Sequence of chain 1.A:
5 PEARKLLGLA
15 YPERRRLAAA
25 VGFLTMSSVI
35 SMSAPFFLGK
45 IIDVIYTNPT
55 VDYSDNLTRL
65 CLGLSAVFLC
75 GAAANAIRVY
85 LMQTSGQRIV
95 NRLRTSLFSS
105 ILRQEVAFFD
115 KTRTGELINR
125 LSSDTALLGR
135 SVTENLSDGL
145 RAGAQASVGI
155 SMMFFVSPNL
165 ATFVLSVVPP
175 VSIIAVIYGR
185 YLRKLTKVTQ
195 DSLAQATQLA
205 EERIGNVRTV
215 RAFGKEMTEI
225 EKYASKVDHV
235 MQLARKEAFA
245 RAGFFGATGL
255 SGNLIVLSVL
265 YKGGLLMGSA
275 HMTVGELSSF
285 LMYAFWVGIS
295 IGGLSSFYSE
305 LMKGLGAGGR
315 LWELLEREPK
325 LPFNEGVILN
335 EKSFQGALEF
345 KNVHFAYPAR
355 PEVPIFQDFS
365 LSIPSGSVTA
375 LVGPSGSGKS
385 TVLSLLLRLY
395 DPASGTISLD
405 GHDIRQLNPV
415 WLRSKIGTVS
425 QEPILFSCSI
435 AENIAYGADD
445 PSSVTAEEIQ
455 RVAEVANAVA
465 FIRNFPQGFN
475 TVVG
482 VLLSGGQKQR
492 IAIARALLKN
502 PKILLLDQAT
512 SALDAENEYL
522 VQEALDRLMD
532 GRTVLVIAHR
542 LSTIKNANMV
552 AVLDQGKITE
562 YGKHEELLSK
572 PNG

Binding-site contacts:
Ligand atom C10 contacts residue THR252 of chain 1.A at 3.7 Å.
Ligand atom C26 contacts residue ASN257 of chain 1.A at 3.8 Å.
Ligand atom C33 contacts residue GLY292 of chain 1.A at 3.7 Å.
Ligand atom C30 contacts residue VAL172 of chain 1.A at 4.1 Å (hydrophobic).
Ligand atom N6 contacts residue CLR1 of chain 1.B at 3.8 Å.
Ligand atom C18 contacts residue CLR1 of chain 1.B at 3.7 Å.
Ligand atom C19 contacts residue GLY253 of chain 1.A at 4.0 Å.
Ligand atom C15 contacts residue CLR1 of chain 1.B at 4.0 Å.
Ligand atom C15 contacts residue THR252 of chain 1.A at 3.5 Å.
Ligand atom C2 contacts residue THR252 of chain 1.A at 3.7 Å.
Ligand atom C12 contacts residue THR252 of chain 1.A at 4.1 Å.
Ligand atom N4 contacts residue CLR1 of chain 1.B at 3.5 Å.
Ligand atom C6 contacts residue CLR1 of chain 1.B at 3.9 Å.
Ligand atom C17 contacts residue CLR1 of chain 1.B at 3.4 Å.
Ligand atom N3 contacts residue CLR1 of chain 1.B at 4.1 Å.
Ligand atom C16 contacts residue THR252 of chain 1.A at 3.2 Å.
Ligand atom C30 contacts residue SER176 of chain 1.A at 3.9 Å.
Ligand atom C26 contacts residue GLY256 of chain 1.A at 3.8 Å.
Ligand atom CAA contacts residue GLY256 of chain 1.A at 4.0 Å.
Ligand atom OP1 contacts residue PHE249 of chain 1.A at 3.6 Å.
Ligand atom NAA contacts residue THR252 of chain 1.A at 3.3 Å (h-bond).
Ligand atom OP3 contacts residue SER255 of chain 1.A at 3.4 Å (h-bond).
Ligand atom OP3 contacts residue THR252 of chain 1.A at 4.0 Å.
Ligand atom C27 contacts residue PHE289 of chain 1.A at 3.9 Å (hydrophobic).
Ligand atom CAB contacts residue CLR1 of chain 1.B at 3.6 Å.
Ligand atom C32 contacts residue ILE259 of chain 1.A at 3.4 Å (hydrophobic).
Ligand atom C22 contacts residue ASN257 of chain 1.A at 3.7 Å.
Ligand atom OP3 contacts residue GLY256 of chain 1.A at 3.2 Å.
Ligand atom C32 contacts residue CLR1 of chain 1.B at 3.6 Å.
Ligand atom O2' contacts residue ILE293 of chain 1.A at 3.9 Å.
Ligand atom N4 contacts residue PHE289 of chain 1.A at 3.9 Å.
Ligand atom C1' contacts residue PHE289 of chain 1.A at 4.0 Å (hydrophobic).
Ligand atom C12 contacts residue SER255 of chain 1.A at 3.8 Å.
Ligand atom C29 contacts residue SER176 of chain 1.A at 3.8 Å.
Ligand atom C5 contacts residue CLR1 of chain 1.B at 3.5 Å.
Ligand atom C31 contacts residue ILE259 of chain 1.A at 3.6 Å (hydrophobic).
Ligand atom C4 contacts residue CLR1 of chain 1.B at 3.4 Å.
Ligand atom C30 contacts residue VAL175 of chain 1.A at 3.5 Å (hydrophobic).
Ligand atom C16 contacts residue CLR1 of chain 1.B at 4.0 Å.
Ligand atom NAA contacts residue SER255 of chain 1.A at 3.8 Å.

A small-molecule ligand and the protein it binds are described below.
Small molecule (SMILES): C=CC1=C(C)C(=O)NC1=Cc1[nH]c(/C=C2\N=C(/C=C3\NC(=O)C(C=C)=C3C)C(C)=C2CCC(=O)O)c(CCC(=O)O)c1C